Binding-site contacts:
Ligand atom C2 contacts residue ASN418 of chain 3.D at 2.4 Å.
Ligand atom C8 contacts residue ASN418 of chain 3.D at 3.4 Å.
Ligand atom N2 contacts residue ASN418 of chain 3.D at 2.9 Å (h-bond).
Ligand atom C7 contacts residue NAG1 of chain 3.K at 3.7 Å.
Ligand atom C3 contacts residue ASN418 of chain 3.D at 3.8 Å.
Ligand atom C6 contacts residue LEU235 of chain 3.D at 3.9 Å (hydrophobic).
Ligand atom C7 contacts residue ASN418 of chain 3.D at 3.3 Å.
Ligand atom C8 contacts residue ASN232 of chain 3.D at 3.6 Å.
Ligand atom C5 contacts residue PRO261 of chain 3.D at 4.2 Å (hydrophobic).
Ligand atom O5 contacts residue ASN418 of chain 3.D at 2.3 Å (h-bond).
Ligand atom O6 contacts residue PRO261 of chain 3.D at 4.3 Å.
Ligand atom C4 contacts residue ASN418 of chain 3.D at 4.2 Å.
Ligand atom C8 contacts residue NAG1 of chain 3.K at 4.3 Å.
Ligand atom C5 contacts residue ASN418 of chain 3.D at 3.6 Å.
Ligand atom O7 contacts residue ASN232 of chain 3.D at 3.6 Å (h-bond).
Ligand atom O5 contacts residue PRO261 of chain 3.D at 3.6 Å.
Ligand atom C1 contacts residue ASN418 of chain 3.D at 1.4 Å.
Ligand atom C6 contacts residue PRO261 of chain 3.D at 3.9 Å (hydrophobic).
Ligand atom C1 contacts residue PRO261 of chain 3.D at 4.4 Å (hydrophobic).
Ligand atom C7 contacts residue ASN232 of chain 3.D at 3.9 Å.
Ligand atom O7 contacts residue NAG1 of chain 3.K at 2.6 Å (h-bond).
Ligand atom O7 contacts residue ASN418 of chain 3.D at 4.3 Å.

Sequence of chain 3.D:
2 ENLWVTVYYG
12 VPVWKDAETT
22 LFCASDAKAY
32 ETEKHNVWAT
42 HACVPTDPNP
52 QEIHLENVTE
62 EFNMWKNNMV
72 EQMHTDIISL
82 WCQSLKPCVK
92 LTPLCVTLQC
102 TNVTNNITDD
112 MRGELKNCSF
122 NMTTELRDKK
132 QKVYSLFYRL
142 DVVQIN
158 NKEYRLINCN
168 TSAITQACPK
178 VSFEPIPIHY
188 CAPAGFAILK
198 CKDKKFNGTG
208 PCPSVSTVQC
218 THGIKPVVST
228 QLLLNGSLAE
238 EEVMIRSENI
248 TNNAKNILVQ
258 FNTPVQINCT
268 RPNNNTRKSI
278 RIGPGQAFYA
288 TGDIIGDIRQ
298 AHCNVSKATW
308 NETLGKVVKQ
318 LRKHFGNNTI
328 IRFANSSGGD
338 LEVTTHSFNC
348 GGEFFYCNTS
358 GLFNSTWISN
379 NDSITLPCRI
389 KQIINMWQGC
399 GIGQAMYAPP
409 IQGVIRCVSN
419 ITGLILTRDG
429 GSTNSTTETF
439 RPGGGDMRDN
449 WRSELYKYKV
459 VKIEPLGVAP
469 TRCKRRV

The small molecule below binds the protein below.
Small molecule (SMILES): CC(=O)N[C@H]1[C@H](O[C@H]2[C@H](O)[C@@H](NC(C)=O)CO[C@@H]2CO)O[C@H](CO)[C@@H](O[C@@H]2O[C@H](CO)[C@@H](O)[C@H](O)[C@@H]2O)[C@@H]1O